Binding-site contacts:
Ligand atom N1 contacts residue 0JO1 of chain 1.H at 3.2 Å.
Ligand atom C6 contacts residue THR190 of chain 1.B at 3.8 Å.
Ligand atom C6 contacts residue PHE306 of chain 1.B at 3.7 Å (hydrophobic).
Ligand atom C7A contacts residue THR190 of chain 1.B at 3.4 Å.
Ligand atom C7 contacts residue GLY303 of chain 1.B at 4.1 Å.
Ligand atom C4 contacts residue CYS170 of chain 1.B at 3.7 Å (hydrophobic).
Ligand atom C3A contacts residue LEU166 of chain 1.B at 4.0 Å (hydrophobic).
Ligand atom C6 contacts residue GLY233 of chain 1.B at 3.5 Å.
Ligand atom C5 contacts residue THR190 of chain 1.B at 3.6 Å.
Ligand atom C5 contacts residue PHE306 of chain 1.B at 3.6 Å (hydrophobic).
Ligand atom C7A contacts residue LEU166 of chain 1.B at 3.9 Å (hydrophobic).
Ligand atom C4 contacts residue GLU109 of chain 1.B at 4.0 Å.
Ligand atom C2 contacts residue 0JO1 of chain 1.H at 3.6 Å.
Ligand atom N3 contacts residue 0JO1 of chain 1.H at 4.2 Å.
Ligand atom C5 contacts residue CYS170 of chain 1.B at 4.2 Å (hydrophobic).
Ligand atom C7A contacts residue LYS87 of chain 1.B at 4.2 Å.
Ligand atom C2 contacts residue GLU109 of chain 1.B at 3.6 Å.
Ligand atom N1 contacts residue GLY189 of chain 1.B at 3.7 Å.
Ligand atom N1 contacts residue THR190 of chain 1.B at 3.6 Å.
Ligand atom C7A contacts residue 0JO1 of chain 1.H at 3.6 Å.
Ligand atom N3 contacts residue GLU109 of chain 1.B at 2.6 Å (salt-bridge).
Ligand atom C7 contacts residue 0JO1 of chain 1.H at 4.2 Å.
Ligand atom N1 contacts residue LYS87 of chain 1.B at 3.1 Å (salt-bridge).
Ligand atom C2 contacts residue HIS115 of chain 1.B at 4.2 Å.
Ligand atom C3A contacts residue THR190 of chain 1.B at 3.5 Å.
Ligand atom C4 contacts residue THR190 of chain 1.B at 3.5 Å.
Ligand atom C6 contacts residue GLY232 of chain 1.B at 3.8 Å.
Ligand atom C2 contacts residue LYS87 of chain 1.B at 3.6 Å.
Ligand atom C2 contacts residue GLY189 of chain 1.B at 3.3 Å.
Ligand atom C3A contacts residue GLU109 of chain 1.B at 3.6 Å.
Ligand atom N3 contacts residue GLY189 of chain 1.B at 3.8 Å.
Ligand atom C7 contacts residue GLY232 of chain 1.B at 3.8 Å.
Ligand atom C5 contacts residue LEU166 of chain 1.B at 3.7 Å (hydrophobic).
Ligand atom C7 contacts residue GLY233 of chain 1.B at 3.4 Å.
Ligand atom C4 contacts residue LEU166 of chain 1.B at 4.0 Å (hydrophobic).
Ligand atom C6 contacts residue LEU166 of chain 1.B at 3.6 Å (hydrophobic).
Ligand atom C7 contacts residue LEU166 of chain 1.B at 3.7 Å (hydrophobic).
Ligand atom C2 contacts residue THR190 of chain 1.B at 4.0 Å.
Ligand atom N3 contacts residue THR190 of chain 1.B at 4.0 Å.
Ligand atom C7 contacts residue THR190 of chain 1.B at 3.7 Å.

A small-molecule ligand and the protein it binds are described below.
Small molecule (SMILES): c1ccc2[nH]cnc2c1

Sequence of chain 1.B:
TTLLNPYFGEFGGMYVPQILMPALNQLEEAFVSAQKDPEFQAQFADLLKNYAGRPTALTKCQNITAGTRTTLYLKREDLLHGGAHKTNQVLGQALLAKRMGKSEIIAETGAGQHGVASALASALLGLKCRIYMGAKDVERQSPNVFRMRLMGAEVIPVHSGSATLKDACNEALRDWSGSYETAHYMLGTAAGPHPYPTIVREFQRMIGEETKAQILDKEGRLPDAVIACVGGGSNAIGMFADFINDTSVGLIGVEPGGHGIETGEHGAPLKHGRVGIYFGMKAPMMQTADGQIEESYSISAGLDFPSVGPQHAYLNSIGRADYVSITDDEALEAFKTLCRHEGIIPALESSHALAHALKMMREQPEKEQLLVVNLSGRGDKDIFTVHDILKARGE